Binding-site contacts:
Ligand atom N30 contacts residue LEU63 of chain 1.O at 3.9 Å.
Ligand atom C36 contacts residue GLU206 of chain 1.O at 3.6 Å.
Ligand atom O8 contacts residue ARG305 of chain 1.O at 3.0 Å (salt-bridge).
Ligand atom C3 contacts residue GLU207 of chain 1.O at 4.0 Å.
Ligand atom C26 contacts residue TRP108 of chain 1.O at 3.9 Å (hydrophobic).
Ligand atom O9 contacts residue ASP80 of chain 1.O at 2.9 Å (salt-bridge).
Ligand atom C39 contacts residue GLU206 of chain 1.O at 3.4 Å.
Ligand atom C15 contacts residue ARG154 of chain 1.O at 3.5 Å.
Ligand atom C4 contacts residue ASP80 of chain 1.O at 3.8 Å.
Ligand atom C1 contacts residue GLU48 of chain 1.O at 3.9 Å.
Ligand atom N30 contacts residue GLU48 of chain 1.O at 3.8 Å.
Ligand atom C1 contacts residue ASP80 of chain 1.O at 3.2 Å.
Ligand atom C36 contacts residue GLU207 of chain 1.O at 3.7 Å.
Ligand atom C26 contacts residue GLU48 of chain 1.O at 3.9 Å.
Ligand atom N27 contacts residue ARG85 of chain 1.O at 3.7 Å.
Ligand atom N30 contacts residue TRP108 of chain 1.O at 3.1 Å (h-bond).
Ligand atom O14 contacts residue ASP80 of chain 1.O at 3.8 Å.
Ligand atom C3 contacts residue TYR340 of chain 1.O at 3.4 Å (hydrophobic).
Ligand atom C39 contacts residue ARG223 of chain 1.O at 3.6 Å.
Ligand atom C6 contacts residue ARG223 of chain 1.O at 3.9 Å.
Ligand atom N27 contacts residue ASP80 of chain 1.O at 3.2 Å (salt-bridge).
Ligand atom O7 contacts residue ARG305 of chain 1.O at 3.1 Å (salt-bridge).
Ligand atom O7 contacts residue ARG223 of chain 1.O at 3.0 Å (salt-bridge).
Ligand atom C2 contacts residue TYR340 of chain 1.O at 3.8 Å (hydrophobic).
Ligand atom C37 contacts residue ARG154 of chain 1.O at 3.6 Å.
Ligand atom O14 contacts residue ARG81 of chain 1.O at 3.4 Å (salt-bridge).
Ligand atom C5 contacts residue TYR340 of chain 1.O at 3.5 Å (hydrophobic).
Ligand atom C1 contacts residue TYR340 of chain 1.O at 3.3 Å (hydrophobic).
Ligand atom C6 contacts residue ARG305 of chain 1.O at 3.6 Å.
Ligand atom C5 contacts residue ASP80 of chain 1.O at 3.6 Å.
Ligand atom N27 contacts residue TRP108 of chain 1.O at 3.8 Å.
Ligand atom C6 contacts residue TYR340 of chain 1.O at 3.0 Å (hydrophobic).
Ligand atom O8 contacts residue TYR340 of chain 1.O at 3.3 Å (h-bond).
Ligand atom C1 contacts residue ARG47 of chain 1.O at 3.7 Å.
Ligand atom O7 contacts residue TYR340 of chain 1.O at 3.1 Å (h-bond).
Ligand atom O8 contacts residue ARG47 of chain 1.O at 3.0 Å (salt-bridge).
Ligand atom C2 contacts residue ASP80 of chain 1.O at 3.3 Å.
Ligand atom C38 contacts residue ALA176 of chain 1.O at 3.8 Å (hydrophobic).
Ligand atom C4 contacts residue TYR340 of chain 1.O at 3.6 Å (hydrophobic).
Ligand atom N30 contacts residue GLU157 of chain 1.O at 3.3 Å (salt-bridge).

Sequence of chain 1.O:
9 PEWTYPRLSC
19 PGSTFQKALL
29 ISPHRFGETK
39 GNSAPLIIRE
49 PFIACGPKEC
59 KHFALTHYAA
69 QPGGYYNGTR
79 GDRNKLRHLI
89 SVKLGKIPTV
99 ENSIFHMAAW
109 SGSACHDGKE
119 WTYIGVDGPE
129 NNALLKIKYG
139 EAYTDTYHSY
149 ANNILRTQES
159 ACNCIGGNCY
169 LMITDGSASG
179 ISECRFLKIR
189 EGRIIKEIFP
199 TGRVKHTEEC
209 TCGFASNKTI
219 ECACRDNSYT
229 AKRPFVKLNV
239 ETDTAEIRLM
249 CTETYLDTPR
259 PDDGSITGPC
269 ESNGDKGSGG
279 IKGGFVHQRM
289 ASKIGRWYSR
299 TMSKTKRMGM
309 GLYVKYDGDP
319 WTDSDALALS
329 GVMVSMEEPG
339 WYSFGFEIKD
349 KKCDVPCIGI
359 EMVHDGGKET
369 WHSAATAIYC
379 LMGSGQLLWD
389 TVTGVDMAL

This small molecule binds to this protein.
Small molecule (SMILES): CCC(CC)[C@H](NC(C)=O)[C@@H]1[C@H](O)[C@@H](C(=O)O)C[C@H]1NC(=N)N